Sequence of chain 8.A:
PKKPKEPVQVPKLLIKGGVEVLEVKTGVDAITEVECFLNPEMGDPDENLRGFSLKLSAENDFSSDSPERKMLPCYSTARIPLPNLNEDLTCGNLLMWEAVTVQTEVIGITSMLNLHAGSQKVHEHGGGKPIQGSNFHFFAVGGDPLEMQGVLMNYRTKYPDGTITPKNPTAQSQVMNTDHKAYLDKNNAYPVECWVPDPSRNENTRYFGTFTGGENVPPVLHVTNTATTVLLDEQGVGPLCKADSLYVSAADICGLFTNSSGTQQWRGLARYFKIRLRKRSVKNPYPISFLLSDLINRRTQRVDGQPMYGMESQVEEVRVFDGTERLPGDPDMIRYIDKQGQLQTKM

The small molecule below binds the protein below.
Small molecule (SMILES): CC(=O)N[C@H]1[C@H]([C@H](O)[C@H](O)CO)O[C@@](O[C@H](CO)[C@@H](O)[C@@H]2O[C@@H](C(=O)O)C[C@H](O)[C@H]2NC(C)=O)(C(=O)O)C[C@@H]1O

Sequence of chain 8.C:
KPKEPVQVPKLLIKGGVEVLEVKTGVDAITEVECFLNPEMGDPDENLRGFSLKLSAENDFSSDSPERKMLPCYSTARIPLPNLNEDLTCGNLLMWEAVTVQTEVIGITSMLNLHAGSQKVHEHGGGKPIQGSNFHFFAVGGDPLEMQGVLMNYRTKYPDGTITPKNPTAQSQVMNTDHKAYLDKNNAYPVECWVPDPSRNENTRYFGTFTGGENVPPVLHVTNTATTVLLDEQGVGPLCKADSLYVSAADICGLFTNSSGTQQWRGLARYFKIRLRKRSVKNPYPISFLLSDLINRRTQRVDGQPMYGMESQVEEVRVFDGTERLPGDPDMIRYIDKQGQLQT

Sequence of chain 8.B:
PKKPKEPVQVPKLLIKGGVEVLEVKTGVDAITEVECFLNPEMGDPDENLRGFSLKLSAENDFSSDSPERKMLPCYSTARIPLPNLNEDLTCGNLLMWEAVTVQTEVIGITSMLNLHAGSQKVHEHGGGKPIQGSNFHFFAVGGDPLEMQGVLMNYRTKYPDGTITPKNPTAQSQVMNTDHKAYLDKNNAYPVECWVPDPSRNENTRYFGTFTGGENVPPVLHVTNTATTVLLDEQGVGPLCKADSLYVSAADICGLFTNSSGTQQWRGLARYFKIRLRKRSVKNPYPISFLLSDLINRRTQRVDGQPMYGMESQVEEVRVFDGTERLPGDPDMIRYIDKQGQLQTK

Binding-site contacts:
Ligand atom O1B contacts residue ASN272 of chain 8.B at 3.4 Å (h-bond).
Ligand atom C1 contacts residue LYS68 of chain 8.B at 3.6 Å.
Ligand atom C10 contacts residue ASN272 of chain 8.B at 4.0 Å.
Ligand atom C11 contacts residue PHE270 of chain 8.B at 3.8 Å (hydrophobic).
Ligand atom O9 contacts residue LEU67 of chain 8.B at 3.3 Å.
Ligand atom C11 contacts residue ASN272 of chain 8.B at 3.6 Å.
Ligand atom O1A contacts residue SER274 of chain 8.B at 2.6 Å (h-bond).
Ligand atom O1B contacts residue SER274 of chain 8.B at 4.1 Å.
Ligand atom C5 contacts residue ASN272 of chain 8.B at 4.1 Å.
Ligand atom N5 contacts residue ASN272 of chain 8.B at 3.2 Å (h-bond).
Ligand atom O8 contacts residue ASN272 of chain 8.B at 3.5 Å (h-bond).
Ligand atom O7 contacts residue LEU62 of chain 8.B at 3.8 Å.
Ligand atom C11 contacts residue GLN278 of chain 8.B at 3.5 Å.
Ligand atom O8 contacts residue LYS68 of chain 8.B at 3.4 Å.
Ligand atom C1 contacts residue SER274 of chain 8.B at 3.7 Å.
Ligand atom C9 contacts residue LEU67 of chain 8.B at 4.1 Å (hydrophobic).
Ligand atom O1B contacts residue THR276 of chain 8.B at 3.7 Å.
Ligand atom O9 contacts residue LYS68 of chain 8.B at 2.9 Å (salt-bridge).
Ligand atom C7 contacts residue GLN278 of chain 8.B at 3.8 Å.
Ligand atom C11 contacts residue HIS138 of chain 8.A at 3.5 Å.
Ligand atom O8 contacts residue GLN278 of chain 8.B at 3.5 Å (h-bond).
Ligand atom C4 contacts residue ASN272 of chain 8.B at 4.1 Å.
Ligand atom C11 contacts residue LEU62 of chain 8.B at 4.1 Å (hydrophobic).
Ligand atom O1B contacts residue LYS68 of chain 8.B at 3.9 Å.
Ligand atom C10 contacts residue PHE75 of chain 8.C at 3.1 Å (hydrophobic).
Ligand atom C9 contacts residue GLN278 of chain 8.B at 3.2 Å.
Ligand atom C11 contacts residue THR276 of chain 8.B at 3.3 Å.
Ligand atom C11 contacts residue PHE75 of chain 8.C at 2.3 Å (hydrophobic).
Ligand atom O10 contacts residue LEU62 of chain 8.B at 4.0 Å.
Ligand atom C10 contacts residue GLN278 of chain 8.B at 4.0 Å.
Ligand atom C1 contacts residue ASN272 of chain 8.B at 3.8 Å.
Ligand atom C11 contacts residue PHE65 of chain 8.B at 3.8 Å (hydrophobic).
Ligand atom O10 contacts residue PHE75 of chain 8.C at 3.0 Å.
Ligand atom C11 contacts residue SER274 of chain 8.B at 4.0 Å.
Ligand atom C6 contacts residue ASN272 of chain 8.B at 3.6 Å.
Ligand atom O9 contacts residue GLN278 of chain 8.B at 4.0 Å.
Ligand atom N5 contacts residue GLN278 of chain 8.B at 3.9 Å.
Ligand atom O1A contacts residue LYS68 of chain 8.B at 2.9 Å.
Ligand atom C8 contacts residue GLN278 of chain 8.B at 3.6 Å.
Ligand atom C9 contacts residue LYS68 of chain 8.B at 3.8 Å.